Sequence of chain 2.A:
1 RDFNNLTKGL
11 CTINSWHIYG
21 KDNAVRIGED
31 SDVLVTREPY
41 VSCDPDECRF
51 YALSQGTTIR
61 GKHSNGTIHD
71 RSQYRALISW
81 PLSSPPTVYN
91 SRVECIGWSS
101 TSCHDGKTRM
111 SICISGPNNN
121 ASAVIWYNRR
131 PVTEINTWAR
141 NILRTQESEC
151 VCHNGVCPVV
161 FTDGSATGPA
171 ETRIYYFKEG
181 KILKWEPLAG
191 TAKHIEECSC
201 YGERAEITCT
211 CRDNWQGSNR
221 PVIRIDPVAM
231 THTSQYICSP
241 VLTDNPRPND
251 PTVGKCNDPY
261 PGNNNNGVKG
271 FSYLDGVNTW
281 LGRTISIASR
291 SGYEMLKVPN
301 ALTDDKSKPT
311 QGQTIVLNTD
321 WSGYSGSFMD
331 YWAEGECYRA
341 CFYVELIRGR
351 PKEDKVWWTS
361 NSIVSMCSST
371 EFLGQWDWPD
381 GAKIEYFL

This protein binds this small molecule.
Small molecule (SMILES): CC(=O)N[C@@H]1[C@@H](O)[C@H](O)[C@@H](CO)O[C@H]1O

Binding-site contacts:
Ligand atom C1 contacts residue TRP357 of chain 2.A at 3.7 Å (hydrophobic).
Ligand atom C4 contacts residue ASN65 of chain 2.A at 4.4 Å.
Ligand atom O7 contacts residue ASN65 of chain 2.A at 3.4 Å (h-bond).
Ligand atom C1 contacts residue ASN65 of chain 2.A at 1.5 Å.
Ligand atom N2 contacts residue TRP357 of chain 2.A at 3.1 Å (h-bond).
Ligand atom C3 contacts residue TRP357 of chain 2.A at 3.8 Å (hydrophobic).
Ligand atom O5 contacts residue ASN65 of chain 2.A at 2.4 Å (h-bond).
Ligand atom C7 contacts residue ASN65 of chain 2.A at 3.3 Å.
Ligand atom C3 contacts residue ASN65 of chain 2.A at 3.9 Å.
Ligand atom C7 contacts residue TRP357 of chain 2.A at 3.7 Å (hydrophobic).
Ligand atom C8 contacts residue ASN65 of chain 2.A at 4.4 Å.
Ligand atom C2 contacts residue ASN65 of chain 2.A at 2.5 Å.
Ligand atom C5 contacts residue ASN65 of chain 2.A at 3.7 Å.
Ligand atom O3 contacts residue TRP357 of chain 2.A at 4.5 Å.
Ligand atom N2 contacts residue ASN65 of chain 2.A at 2.9 Å (h-bond).
Ligand atom C4 contacts residue TRP357 of chain 2.A at 4.5 Å (hydrophobic).
Ligand atom O5 contacts residue TRP357 of chain 2.A at 4.3 Å.
Ligand atom C5 contacts residue TRP357 of chain 2.A at 3.9 Å (hydrophobic).
Ligand atom C2 contacts residue TRP357 of chain 2.A at 4.0 Å (hydrophobic).
Ligand atom C8 contacts residue TRP357 of chain 2.A at 3.3 Å (hydrophobic).